This protein binds this small molecule.
Small molecule (SMILES): CC(=O)N[C@@H]1[C@@H](O)[C@H](O)[C@@H](CO)O[C@H]1O

Sequence of chain 1.D:
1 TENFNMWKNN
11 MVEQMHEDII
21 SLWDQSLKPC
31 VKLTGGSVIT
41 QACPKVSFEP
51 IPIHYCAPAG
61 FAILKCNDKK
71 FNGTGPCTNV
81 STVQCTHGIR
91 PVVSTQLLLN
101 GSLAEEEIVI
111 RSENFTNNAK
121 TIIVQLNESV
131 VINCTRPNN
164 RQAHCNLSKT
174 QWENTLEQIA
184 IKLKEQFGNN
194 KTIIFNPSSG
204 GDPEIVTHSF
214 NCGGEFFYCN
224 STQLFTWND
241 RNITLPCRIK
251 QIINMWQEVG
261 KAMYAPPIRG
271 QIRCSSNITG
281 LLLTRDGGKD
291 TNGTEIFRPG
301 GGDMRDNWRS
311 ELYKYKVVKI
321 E

Binding-site contacts:
Ligand atom C1 contacts residue ASN117 of chain 1.D at 4.2 Å.
Ligand atom C6 contacts residue THR116 of chain 1.D at 3.5 Å.
Ligand atom C1 contacts residue ASN114 of chain 1.D at 1.4 Å.
Ligand atom O6 contacts residue ASN117 of chain 1.D at 4.3 Å.
Ligand atom C1 contacts residue THR116 of chain 1.D at 4.2 Å.
Ligand atom C8 contacts residue ASN114 of chain 1.D at 4.3 Å.
Ligand atom C5 contacts residue ASN114 of chain 1.D at 3.7 Å.
Ligand atom C7 contacts residue ASN114 of chain 1.D at 3.8 Å.
Ligand atom C6 contacts residue ASN117 of chain 1.D at 3.5 Å.
Ligand atom C3 contacts residue ASN114 of chain 1.D at 3.7 Å.
Ligand atom C2 contacts residue ASN114 of chain 1.D at 2.5 Å.
Ligand atom C4 contacts residue ASN114 of chain 1.D at 4.3 Å.
Ligand atom O5 contacts residue THR116 of chain 1.D at 3.6 Å.
Ligand atom O5 contacts residue ASN117 of chain 1.D at 3.1 Å (h-bond).
Ligand atom O5 contacts residue ASN114 of chain 1.D at 2.5 Å (h-bond).
Ligand atom C5 contacts residue ASN117 of chain 1.D at 3.8 Å.
Ligand atom N2 contacts residue ASN114 of chain 1.D at 2.8 Å (h-bond).
Ligand atom C5 contacts residue THR116 of chain 1.D at 3.5 Å.